Binding-site contacts:
Ligand atom OAC contacts residue ALA241 of chain 1.A at 3.9 Å.
Ligand atom CAF contacts residue ILE191 of chain 1.A at 4.3 Å (hydrophobic).
Ligand atom CAD contacts residue ILE213 of chain 1.A at 4.0 Å (hydrophobic).
Ligand atom CAO contacts residue PRO189 of chain 1.A at 4.2 Å (hydrophobic).
Ligand atom OAB contacts residue LEU242 of chain 1.A at 3.8 Å.
Ligand atom CAM contacts residue ARG192 of chain 1.A at 3.5 Å.
Ligand atom CAJ contacts residue ARG192 of chain 1.A at 4.2 Å.
Ligand atom CAD contacts residue PHE216 of chain 1.A at 3.5 Å (hydrophobic).
Ligand atom CAA contacts residue PHE131 of chain 1.A at 3.3 Å (hydrophobic).
Ligand atom CAK contacts residue LEU188 of chain 1.A at 4.2 Å (hydrophobic).
Ligand atom CAD contacts residue LEU195 of chain 1.A at 3.6 Å (hydrophobic).
Ligand atom CAH contacts residue LEU188 of chain 1.A at 4.2 Å (hydrophobic).
Ligand atom CAM contacts residue PRO189 of chain 1.A at 4.5 Å (hydrophobic).
Ligand atom CAO contacts residue ARG192 of chain 1.A at 3.6 Å.
Ligand atom CAH contacts residue PHE216 of chain 1.A at 4.3 Å (hydrophobic).
Ligand atom CAI contacts residue LEU217 of chain 1.A at 3.8 Å (hydrophobic).
Ligand atom CAG contacts residue ILE191 of chain 1.A at 4.5 Å (hydrophobic).
Ligand atom CAF contacts residue LEU195 of chain 1.A at 4.1 Å (hydrophobic).
Ligand atom CAM contacts residue ALA241 of chain 1.A at 4.2 Å (hydrophobic).
Ligand atom OAC contacts residue ARG192 of chain 1.A at 4.0 Å.
Ligand atom CAL contacts residue PRO189 of chain 1.A at 4.0 Å (hydrophobic).
Ligand atom CAL contacts residue ALA241 of chain 1.A at 3.3 Å (hydrophobic).
Ligand atom CAN contacts residue LEU242 of chain 1.A at 4.3 Å (hydrophobic).
Ligand atom CAH contacts residue ARG192 of chain 1.A at 3.9 Å.
Ligand atom OAC contacts residue PRO189 of chain 1.A at 3.5 Å.
Ligand atom CAE contacts residue ILE191 of chain 1.A at 3.5 Å (hydrophobic).
Ligand atom CAF contacts residue ILE213 of chain 1.A at 4.0 Å (hydrophobic).
Ligand atom OAB contacts residue ARG192 of chain 1.A at 2.8 Å (salt-bridge).
Ligand atom CAA contacts residue LEU212 of chain 1.A at 4.0 Å (hydrophobic).
Ligand atom CAE contacts residue PHE216 of chain 1.A at 4.2 Å (hydrophobic).
Ligand atom CAD contacts residue LEU212 of chain 1.A at 3.9 Å (hydrophobic).
Ligand atom CAA contacts residue PHE216 of chain 1.A at 4.0 Å (hydrophobic).
Ligand atom CAE contacts residue LEU195 of chain 1.A at 3.9 Å (hydrophobic).
Ligand atom CAF contacts residue ARG192 of chain 1.A at 4.0 Å.
Ligand atom CAL contacts residue LEU188 of chain 1.A at 3.9 Å (hydrophobic).
Ligand atom CAN contacts residue ALA241 of chain 1.A at 4.2 Å (hydrophobic).
Ligand atom CAG contacts residue ILE213 of chain 1.A at 4.5 Å (hydrophobic).
Ligand atom CAA contacts residue LEU195 of chain 1.A at 3.7 Å (hydrophobic).
Ligand atom CAG contacts residue PHE216 of chain 1.A at 3.5 Å (hydrophobic).
Ligand atom CAI contacts residue LEU188 of chain 1.A at 4.4 Å (hydrophobic).

The protein below binds the small molecule below.
Small molecule (SMILES): CCCCCCCCC[C@H]1C[C@@H]1C(=O)O

Sequence of chain 1.A:
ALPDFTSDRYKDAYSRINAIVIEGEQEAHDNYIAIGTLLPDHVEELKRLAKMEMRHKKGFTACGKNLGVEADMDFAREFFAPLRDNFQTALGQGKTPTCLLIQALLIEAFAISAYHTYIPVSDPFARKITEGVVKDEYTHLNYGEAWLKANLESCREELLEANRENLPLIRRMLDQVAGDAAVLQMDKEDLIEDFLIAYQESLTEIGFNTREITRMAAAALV